Sequence of chain 1.E:
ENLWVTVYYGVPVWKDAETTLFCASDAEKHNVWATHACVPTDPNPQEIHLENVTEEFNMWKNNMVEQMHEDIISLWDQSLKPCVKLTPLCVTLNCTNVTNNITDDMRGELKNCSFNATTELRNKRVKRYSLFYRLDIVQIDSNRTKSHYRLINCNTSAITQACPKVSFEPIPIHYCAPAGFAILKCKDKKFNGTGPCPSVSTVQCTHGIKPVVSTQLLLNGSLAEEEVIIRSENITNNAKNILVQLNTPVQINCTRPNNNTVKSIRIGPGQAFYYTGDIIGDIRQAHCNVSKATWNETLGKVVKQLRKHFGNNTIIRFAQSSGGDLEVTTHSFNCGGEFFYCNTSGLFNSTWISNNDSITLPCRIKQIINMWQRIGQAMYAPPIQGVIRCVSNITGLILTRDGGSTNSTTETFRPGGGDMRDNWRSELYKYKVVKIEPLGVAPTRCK

Binding-site contacts:
Ligand atom C8 contacts residue GLN357 of chain 1.E at 4.2 Å.
Ligand atom O7 contacts residue SER382 of chain 1.E at 3.7 Å.
Ligand atom C7 contacts residue SER382 of chain 1.E at 4.4 Å.
Ligand atom C4 contacts residue ASN386 of chain 1.E at 4.4 Å.
Ligand atom C5 contacts residue ASN386 of chain 1.E at 3.8 Å.
Ligand atom C7 contacts residue ASN386 of chain 1.E at 3.6 Å.
Ligand atom N2 contacts residue ASN386 of chain 1.E at 2.9 Å (h-bond).
Ligand atom O5 contacts residue ASN386 of chain 1.E at 2.5 Å (h-bond).
Ligand atom O7 contacts residue ASN386 of chain 1.E at 3.9 Å.
Ligand atom C1 contacts residue ASN386 of chain 1.E at 1.5 Å.
Ligand atom C3 contacts residue ASN386 of chain 1.E at 3.9 Å.
Ligand atom C8 contacts residue ASN386 of chain 1.E at 3.9 Å.
Ligand atom C2 contacts residue ASN386 of chain 1.E at 2.6 Å.

The small molecule below binds the protein below.
Small molecule (SMILES): CC(=O)N[C@H]1[C@H](O[C@H]2[C@H](O)[C@@H](NC(C)=O)CO[C@@H]2CO)O[C@H](CO)[C@@H](O)[C@@H]1O